Sequence of chain 2.D:
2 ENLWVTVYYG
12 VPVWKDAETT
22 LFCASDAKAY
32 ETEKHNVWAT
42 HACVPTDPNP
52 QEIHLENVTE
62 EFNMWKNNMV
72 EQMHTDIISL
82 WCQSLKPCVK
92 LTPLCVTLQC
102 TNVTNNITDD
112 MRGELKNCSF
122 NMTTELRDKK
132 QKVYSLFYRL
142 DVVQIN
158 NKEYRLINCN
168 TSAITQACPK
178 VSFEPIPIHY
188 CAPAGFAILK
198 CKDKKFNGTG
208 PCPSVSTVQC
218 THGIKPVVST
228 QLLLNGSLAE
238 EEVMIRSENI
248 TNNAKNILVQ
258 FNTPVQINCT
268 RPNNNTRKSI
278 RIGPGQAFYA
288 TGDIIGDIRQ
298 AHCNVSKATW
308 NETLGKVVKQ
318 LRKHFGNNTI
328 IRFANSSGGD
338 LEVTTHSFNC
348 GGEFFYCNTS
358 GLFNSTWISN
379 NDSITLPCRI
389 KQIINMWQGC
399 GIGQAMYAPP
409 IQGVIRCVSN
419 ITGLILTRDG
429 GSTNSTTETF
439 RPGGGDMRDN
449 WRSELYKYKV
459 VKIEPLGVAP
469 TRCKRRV

Binding-site contacts:
Ligand atom O5 contacts residue ASN361 of chain 2.D at 2.2 Å (h-bond).
Ligand atom N2 contacts residue ARG329 of chain 2.D at 4.4 Å.
Ligand atom C7 contacts residue ASN361 of chain 2.D at 3.9 Å.
Ligand atom C2 contacts residue ASN361 of chain 2.D at 2.6 Å.
Ligand atom C8 contacts residue ARG329 of chain 2.D at 3.8 Å.
Ligand atom C1 contacts residue ASN361 of chain 2.D at 1.4 Å.
Ligand atom C8 contacts residue ASN361 of chain 2.D at 4.1 Å.
Ligand atom N2 contacts residue ASN361 of chain 2.D at 2.9 Å (h-bond).
Ligand atom C4 contacts residue ASN361 of chain 2.D at 4.2 Å.
Ligand atom C5 contacts residue ASN361 of chain 2.D at 3.6 Å.
Ligand atom C3 contacts residue ASN361 of chain 2.D at 3.9 Å.

This small molecule binds to this protein.
Small molecule (SMILES): CC(=O)N[C@H]1[C@H](O[C@H]2[C@H](O)[C@@H](NC(C)=O)CO[C@@H]2CO)O[C@H](CO)[C@@H](O)[C@@H]1O